This protein binds this small molecule.
Small molecule (SMILES): CC(=O)N[C@@H]1[C@@H](O)[C@H](O)[C@@H](CO)O[C@H]1O

Binding-site contacts:
Ligand atom O6 contacts residue ASN318 of chain 30.H at 2.6 Å (h-bond).
Ligand atom C6 contacts residue SER284 of chain 30.H at 3.5 Å.
Ligand atom C6 contacts residue ASN318 of chain 30.H at 3.2 Å.
Ligand atom O6 contacts residue SER284 of chain 30.H at 2.6 Å (h-bond).

Sequence of chain 30.H:
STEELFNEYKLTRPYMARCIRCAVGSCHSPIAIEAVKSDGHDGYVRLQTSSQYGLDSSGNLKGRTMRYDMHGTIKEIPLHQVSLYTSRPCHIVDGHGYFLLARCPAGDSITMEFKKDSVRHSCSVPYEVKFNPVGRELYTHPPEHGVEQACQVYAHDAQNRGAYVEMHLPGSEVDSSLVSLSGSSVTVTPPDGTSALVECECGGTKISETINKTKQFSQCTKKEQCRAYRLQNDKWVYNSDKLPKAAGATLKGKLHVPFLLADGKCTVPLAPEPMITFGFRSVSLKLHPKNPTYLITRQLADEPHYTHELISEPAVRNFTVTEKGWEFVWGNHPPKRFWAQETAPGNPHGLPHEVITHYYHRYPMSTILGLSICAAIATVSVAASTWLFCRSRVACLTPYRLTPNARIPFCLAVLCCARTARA